Sequence of chain 1.C:
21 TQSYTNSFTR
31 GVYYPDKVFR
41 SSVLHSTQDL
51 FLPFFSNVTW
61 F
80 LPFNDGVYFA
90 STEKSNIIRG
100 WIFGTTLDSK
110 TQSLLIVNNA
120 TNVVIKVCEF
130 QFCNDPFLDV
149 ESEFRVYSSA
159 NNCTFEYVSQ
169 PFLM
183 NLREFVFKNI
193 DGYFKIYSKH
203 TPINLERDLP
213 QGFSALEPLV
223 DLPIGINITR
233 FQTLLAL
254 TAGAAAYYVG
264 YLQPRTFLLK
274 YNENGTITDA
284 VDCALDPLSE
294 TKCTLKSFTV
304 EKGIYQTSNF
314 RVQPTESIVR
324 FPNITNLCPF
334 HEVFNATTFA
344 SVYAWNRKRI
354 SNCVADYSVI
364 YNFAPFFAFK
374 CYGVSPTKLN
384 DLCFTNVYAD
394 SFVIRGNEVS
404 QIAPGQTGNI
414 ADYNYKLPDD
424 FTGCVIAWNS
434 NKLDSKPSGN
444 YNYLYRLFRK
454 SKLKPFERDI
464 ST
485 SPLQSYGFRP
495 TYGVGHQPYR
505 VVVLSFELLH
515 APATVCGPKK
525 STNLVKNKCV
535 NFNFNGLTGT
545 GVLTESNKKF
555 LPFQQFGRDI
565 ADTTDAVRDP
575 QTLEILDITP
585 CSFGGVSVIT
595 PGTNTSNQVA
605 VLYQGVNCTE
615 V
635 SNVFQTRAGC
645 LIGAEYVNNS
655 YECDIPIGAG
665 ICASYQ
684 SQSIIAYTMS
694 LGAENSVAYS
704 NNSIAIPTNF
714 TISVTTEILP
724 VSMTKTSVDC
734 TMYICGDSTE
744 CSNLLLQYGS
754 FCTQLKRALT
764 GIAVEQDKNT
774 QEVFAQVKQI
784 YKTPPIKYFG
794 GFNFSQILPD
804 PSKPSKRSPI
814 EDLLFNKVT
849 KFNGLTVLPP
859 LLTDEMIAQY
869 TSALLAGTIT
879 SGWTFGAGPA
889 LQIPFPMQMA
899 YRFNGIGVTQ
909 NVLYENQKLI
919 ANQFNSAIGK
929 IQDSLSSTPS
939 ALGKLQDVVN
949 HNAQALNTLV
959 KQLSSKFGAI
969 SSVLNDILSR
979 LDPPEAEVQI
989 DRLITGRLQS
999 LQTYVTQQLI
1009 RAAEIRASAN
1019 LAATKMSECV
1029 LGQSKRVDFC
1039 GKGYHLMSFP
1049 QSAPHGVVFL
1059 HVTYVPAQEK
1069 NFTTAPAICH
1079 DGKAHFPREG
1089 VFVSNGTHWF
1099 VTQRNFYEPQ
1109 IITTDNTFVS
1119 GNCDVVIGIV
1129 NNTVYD

Binding-site contacts:
Ligand atom N2 contacts residue THR120 of chain 1.C at 3.1 Å (h-bond).
Ligand atom C4 contacts residue ASN121 of chain 1.C at 4.2 Å.
Ligand atom C1 contacts residue ASN118 of chain 1.C at 1.4 Å.
Ligand atom C5 contacts residue ASN118 of chain 1.C at 3.7 Å.
Ligand atom C7 contacts residue ASN118 of chain 1.C at 3.8 Å.
Ligand atom O3 contacts residue THR120 of chain 1.C at 4.4 Å.
Ligand atom O5 contacts residue ASN118 of chain 1.C at 2.4 Å (h-bond).
Ligand atom C1 contacts residue THR120 of chain 1.C at 3.2 Å.
Ligand atom C3 contacts residue ASN118 of chain 1.C at 3.8 Å.
Ligand atom C6 contacts residue VAL123 of chain 1.C at 3.6 Å (hydrophobic).
Ligand atom N2 contacts residue ASN118 of chain 1.C at 2.9 Å (h-bond).
Ligand atom O5 contacts residue THR120 of chain 1.C at 4.2 Å.
Ligand atom O5 contacts residue ASN121 of chain 1.C at 3.5 Å (h-bond).
Ligand atom C8 contacts residue THR120 of chain 1.C at 3.6 Å.
Ligand atom C7 contacts residue THR120 of chain 1.C at 4.0 Å.
Ligand atom C6 contacts residue ASN121 of chain 1.C at 4.1 Å.
Ligand atom C2 contacts residue ASN121 of chain 1.C at 4.4 Å.
Ligand atom C8 contacts residue ALA119 of chain 1.C at 4.3 Å (hydrophobic).
Ligand atom C1 contacts residue ASN121 of chain 1.C at 3.4 Å.
Ligand atom C2 contacts residue ASN118 of chain 1.C at 2.4 Å.
Ligand atom C3 contacts residue ASN121 of chain 1.C at 4.2 Å.
Ligand atom C2 contacts residue THR120 of chain 1.C at 3.4 Å.
Ligand atom C4 contacts residue ASN118 of chain 1.C at 4.2 Å.
Ligand atom O6 contacts residue VAL123 of chain 1.C at 4.3 Å.
Ligand atom O7 contacts residue ASN118 of chain 1.C at 4.4 Å.
Ligand atom C5 contacts residue ASN121 of chain 1.C at 3.2 Å.
Ligand atom C3 contacts residue THR120 of chain 1.C at 3.5 Å.
Ligand atom C4 contacts residue THR120 of chain 1.C at 4.4 Å.
Ligand atom O4 contacts residue ASN121 of chain 1.C at 4.5 Å.
Ligand atom C5 contacts residue THR120 of chain 1.C at 4.3 Å.

A small-molecule ligand and the protein it binds are described below.
Small molecule (SMILES): CC(=O)N[C@@H]1[C@@H](O)[C@H](O)[C@@H](CO)O[C@H]1O